Sequence of chain 1.A:
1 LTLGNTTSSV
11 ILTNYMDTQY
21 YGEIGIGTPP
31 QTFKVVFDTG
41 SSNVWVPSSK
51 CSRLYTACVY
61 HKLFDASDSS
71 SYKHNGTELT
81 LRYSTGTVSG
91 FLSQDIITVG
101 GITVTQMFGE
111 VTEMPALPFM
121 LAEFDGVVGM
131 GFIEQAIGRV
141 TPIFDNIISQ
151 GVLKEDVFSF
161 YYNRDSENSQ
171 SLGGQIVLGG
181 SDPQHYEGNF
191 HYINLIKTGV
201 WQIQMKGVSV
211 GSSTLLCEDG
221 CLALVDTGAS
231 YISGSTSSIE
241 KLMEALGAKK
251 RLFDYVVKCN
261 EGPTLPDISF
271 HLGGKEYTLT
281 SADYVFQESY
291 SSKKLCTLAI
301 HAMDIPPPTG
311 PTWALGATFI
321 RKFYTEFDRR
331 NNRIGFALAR

Binding-site contacts:
Ligand atom O38 contacts residue GLY40 of chain 1.A at 3.1 Å.
Ligand atom N16 contacts residue ASP38 of chain 1.A at 3.1 Å (salt-bridge).
Ligand atom N12 contacts residue GLY40 of chain 1.A at 3.2 Å (h-bond).
Ligand atom C24 contacts residue VAL127 of chain 1.A at 3.7 Å (hydrophobic).
Ligand atom C14 contacts residue ASP226 of chain 1.A at 3.8 Å.
Ligand atom C9 contacts residue GLY40 of chain 1.A at 3.6 Å.
Ligand atom C7 contacts residue GLN135 of chain 1.A at 3.8 Å.
Ligand atom C15 contacts residue ASP38 of chain 1.A at 3.3 Å.
Ligand atom C5 contacts residue ARG82 of chain 1.A at 3.7 Å.
Ligand atom O11 contacts residue ILE137 of chain 1.A at 3.4 Å.
Ligand atom C37 contacts residue LEU224 of chain 1.A at 3.7 Å (hydrophobic).
Ligand atom N16 contacts residue GLY228 of chain 1.A at 3.5 Å (h-bond).
Ligand atom O38 contacts residue SER41 of chain 1.A at 3.5 Å (h-bond).
Ligand atom C30 contacts residue PHE124 of chain 1.A at 3.7 Å (hydrophobic).
Ligand atom O36 contacts residue SER84 of chain 1.A at 3.1 Å (h-bond).
Ligand atom C23 contacts residue GLY228 of chain 1.A at 3.7 Å.
Ligand atom N16 contacts residue ASP226 of chain 1.A at 2.7 Å (salt-bridge).
Ligand atom O36 contacts residue TYR83 of chain 1.A at 3.4 Å.
Ligand atom C21 contacts residue GLY228 of chain 1.A at 3.7 Å.
Ligand atom C10 contacts residue GLN135 of chain 1.A at 3.8 Å.
Ligand atom C13 contacts residue TYR83 of chain 1.A at 3.8 Å (hydrophobic).
Ligand atom C23 contacts residue ASP38 of chain 1.A at 3.8 Å.
Ligand atom C14 contacts residue ASP38 of chain 1.A at 3.8 Å.
Ligand atom O31 contacts residue THR85 of chain 1.A at 2.5 Å (h-bond).
Ligand atom C8 contacts residue GLN135 of chain 1.A at 3.8 Å.
Ligand atom CL contacts residue PRO118 of chain 1.A at 3.4 Å.
Ligand atom C34 contacts residue GLY40 of chain 1.A at 3.5 Å.
Ligand atom C13 contacts residue ASP38 of chain 1.A at 3.7 Å.
Ligand atom C21 contacts residue PHE124 of chain 1.A at 3.7 Å (hydrophobic).
Ligand atom C39 contacts residue LEU224 of chain 1.A at 3.8 Å (hydrophobic).
Ligand atom O38 contacts residue ASP38 of chain 1.A at 2.7 Å (salt-bridge).
Ligand atom C35 contacts residue GLY40 of chain 1.A at 3.8 Å.
Ligand atom C28 contacts residue GLN19 of chain 1.A at 3.8 Å.
Ligand atom C19 contacts residue THR85 of chain 1.A at 3.3 Å.
Ligand atom C18 contacts residue THR85 of chain 1.A at 3.3 Å.
Ligand atom C33 contacts residue ASP226 of chain 1.A at 3.4 Å.
Ligand atom CL contacts residue PHE124 of chain 1.A at 3.7 Å.
Ligand atom CL contacts residue PHE119 of chain 1.A at 3.3 Å.
Ligand atom C39 contacts residue ILE305 of chain 1.A at 3.7 Å (hydrophobic).
Ligand atom N17 contacts residue GLY228 of chain 1.A at 3.6 Å (h-bond).

A protein and the small-molecule ligand that binds it are described below.
Small molecule (SMILES): CC[C@H](C[C@H](O)[C@@H](N)CN1CC(=O)N(c2ccccc2Cl)CC1(C)C)C(=O)NC1[C@@H]2CC3C[C@H]1CC(O)(C3)C2